Sequence of chain 1.C:
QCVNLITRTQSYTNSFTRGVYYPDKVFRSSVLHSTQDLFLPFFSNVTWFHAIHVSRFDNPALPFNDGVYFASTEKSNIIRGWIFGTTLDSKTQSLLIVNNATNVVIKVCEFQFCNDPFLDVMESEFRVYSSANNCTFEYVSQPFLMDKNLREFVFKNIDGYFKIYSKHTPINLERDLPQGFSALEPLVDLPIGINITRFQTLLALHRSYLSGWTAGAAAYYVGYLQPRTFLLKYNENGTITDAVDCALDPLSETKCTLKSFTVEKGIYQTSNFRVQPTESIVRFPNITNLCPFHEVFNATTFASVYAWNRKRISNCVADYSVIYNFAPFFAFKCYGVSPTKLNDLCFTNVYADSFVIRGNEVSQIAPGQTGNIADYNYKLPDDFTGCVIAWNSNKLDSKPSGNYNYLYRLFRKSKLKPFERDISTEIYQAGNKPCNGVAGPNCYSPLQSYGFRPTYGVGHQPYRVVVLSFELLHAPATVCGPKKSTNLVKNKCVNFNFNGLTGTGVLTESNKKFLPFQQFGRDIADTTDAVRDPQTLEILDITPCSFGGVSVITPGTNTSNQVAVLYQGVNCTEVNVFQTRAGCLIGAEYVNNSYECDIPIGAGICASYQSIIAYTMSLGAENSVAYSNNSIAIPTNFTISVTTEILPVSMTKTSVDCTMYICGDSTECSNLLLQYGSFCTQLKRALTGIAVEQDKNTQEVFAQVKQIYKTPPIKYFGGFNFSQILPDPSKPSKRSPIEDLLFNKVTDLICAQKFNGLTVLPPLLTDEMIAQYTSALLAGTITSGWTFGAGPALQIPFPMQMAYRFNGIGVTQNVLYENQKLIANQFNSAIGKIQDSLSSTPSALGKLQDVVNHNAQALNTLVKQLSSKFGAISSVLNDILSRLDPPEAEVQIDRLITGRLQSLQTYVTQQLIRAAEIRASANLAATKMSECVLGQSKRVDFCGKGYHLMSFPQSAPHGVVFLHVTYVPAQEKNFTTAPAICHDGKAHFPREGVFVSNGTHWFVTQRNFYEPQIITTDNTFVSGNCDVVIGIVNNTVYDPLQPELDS

Sequence of chain 1.B:
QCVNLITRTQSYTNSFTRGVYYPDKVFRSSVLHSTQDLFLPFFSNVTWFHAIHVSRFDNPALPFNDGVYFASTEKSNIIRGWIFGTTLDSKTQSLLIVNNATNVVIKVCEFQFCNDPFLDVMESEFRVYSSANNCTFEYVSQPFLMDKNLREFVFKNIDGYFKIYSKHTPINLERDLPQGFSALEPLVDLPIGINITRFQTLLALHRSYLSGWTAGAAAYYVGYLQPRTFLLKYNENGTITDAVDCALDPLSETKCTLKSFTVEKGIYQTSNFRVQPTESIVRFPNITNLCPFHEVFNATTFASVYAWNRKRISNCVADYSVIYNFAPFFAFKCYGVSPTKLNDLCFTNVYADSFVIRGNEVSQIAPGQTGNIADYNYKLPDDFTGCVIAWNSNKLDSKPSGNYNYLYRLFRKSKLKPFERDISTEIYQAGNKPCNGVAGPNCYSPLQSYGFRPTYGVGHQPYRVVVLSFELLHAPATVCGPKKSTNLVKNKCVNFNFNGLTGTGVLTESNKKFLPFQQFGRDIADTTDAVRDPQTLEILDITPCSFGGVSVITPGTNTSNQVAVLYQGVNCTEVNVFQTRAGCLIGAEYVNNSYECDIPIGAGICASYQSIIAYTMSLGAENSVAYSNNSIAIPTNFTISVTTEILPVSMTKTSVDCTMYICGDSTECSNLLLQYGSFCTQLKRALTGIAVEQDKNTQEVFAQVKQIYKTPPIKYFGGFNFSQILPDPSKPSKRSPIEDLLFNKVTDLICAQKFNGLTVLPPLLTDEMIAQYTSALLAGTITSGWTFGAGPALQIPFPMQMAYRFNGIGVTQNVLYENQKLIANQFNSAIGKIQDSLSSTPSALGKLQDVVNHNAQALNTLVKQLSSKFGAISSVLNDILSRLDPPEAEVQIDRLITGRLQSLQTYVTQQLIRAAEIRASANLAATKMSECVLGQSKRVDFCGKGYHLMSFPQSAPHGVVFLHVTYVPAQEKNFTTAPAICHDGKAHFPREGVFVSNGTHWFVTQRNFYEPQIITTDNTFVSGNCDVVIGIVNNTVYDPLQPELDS

The small molecule below binds the protein below.
Small molecule (SMILES): CC(=O)N[C@@H]1[C@@H](O)[C@H](O)[C@@H](CO)O[C@H]1O

Binding-site contacts:
Ligand atom C7 contacts residue LYS458 of chain 1.B at 4.0 Å.
Ligand atom C5 contacts residue ASN230 of chain 1.C at 3.7 Å.
Ligand atom C1 contacts residue THR105 of chain 1.C at 3.8 Å.
Ligand atom N2 contacts residue GLU461 of chain 1.B at 4.1 Å.
Ligand atom O7 contacts residue LEU457 of chain 1.B at 4.1 Å.
Ligand atom O7 contacts residue GLU461 of chain 1.B at 3.3 Å.
Ligand atom O3 contacts residue ARG453 of chain 1.B at 3.8 Å.
Ligand atom C5 contacts residue THR232 of chain 1.C at 4.2 Å.
Ligand atom O7 contacts residue ASN230 of chain 1.C at 4.4 Å.
Ligand atom C3 contacts residue ASN230 of chain 1.C at 3.8 Å.
Ligand atom C4 contacts residue ASN230 of chain 1.C at 4.2 Å.
Ligand atom C8 contacts residue GLU461 of chain 1.B at 3.2 Å.
Ligand atom C1 contacts residue THR232 of chain 1.C at 3.7 Å.
Ligand atom C2 contacts residue GLU461 of chain 1.B at 4.5 Å.
Ligand atom O6 contacts residue THR105 of chain 1.C at 4.0 Å.
Ligand atom O5 contacts residue THR232 of chain 1.C at 4.1 Å.
Ligand atom O7 contacts residue ARG453 of chain 1.B at 4.2 Å.
Ligand atom N2 contacts residue ASN230 of chain 1.C at 3.0 Å (h-bond).
Ligand atom C7 contacts residue ASN230 of chain 1.C at 3.9 Å.
Ligand atom O3 contacts residue LYS458 of chain 1.B at 4.1 Å.
Ligand atom O7 contacts residue LYS458 of chain 1.B at 4.0 Å.
Ligand atom O5 contacts residue ASN230 of chain 1.C at 2.4 Å (h-bond).
Ligand atom C8 contacts residue LYS458 of chain 1.B at 3.6 Å.
Ligand atom O5 contacts residue THR105 of chain 1.C at 3.7 Å.
Ligand atom C7 contacts residue GLU461 of chain 1.B at 3.5 Å.
Ligand atom C8 contacts residue ASN230 of chain 1.C at 4.3 Å.
Ligand atom C2 contacts residue ASN230 of chain 1.C at 2.5 Å.
Ligand atom C1 contacts residue ASN230 of chain 1.C at 1.4 Å.